Sequence of chain 1.A:
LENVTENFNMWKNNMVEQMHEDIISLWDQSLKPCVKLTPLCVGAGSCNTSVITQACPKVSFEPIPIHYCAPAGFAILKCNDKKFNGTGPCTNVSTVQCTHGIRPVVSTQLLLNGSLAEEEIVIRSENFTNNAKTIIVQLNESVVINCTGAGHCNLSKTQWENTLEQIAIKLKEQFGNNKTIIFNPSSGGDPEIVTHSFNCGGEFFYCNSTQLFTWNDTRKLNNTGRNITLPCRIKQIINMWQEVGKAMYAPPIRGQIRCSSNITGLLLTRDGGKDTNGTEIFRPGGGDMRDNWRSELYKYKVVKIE

Binding-site contacts:
Ligand atom C3 contacts residue ASN10 of chain 1.A at 2.9 Å.
Ligand atom C8 contacts residue THR98 of chain 1.A at 3.9 Å.
Ligand atom N2 contacts residue VAL11 of chain 1.A at 4.0 Å.
Ligand atom O3 contacts residue ASN10 of chain 1.A at 4.2 Å.
Ligand atom C2 contacts residue ASN10 of chain 1.A at 2.5 Å.
Ligand atom C5 contacts residue ASN10 of chain 1.A at 2.8 Å.
Ligand atom N2 contacts residue ASN10 of chain 1.A at 3.0 Å (h-bond).
Ligand atom O7 contacts residue THR98 of chain 1.A at 4.4 Å.
Ligand atom C7 contacts residue VAL11 of chain 1.A at 4.2 Å (hydrophobic).
Ligand atom C8 contacts residue ASN10 of chain 1.A at 4.2 Å.
Ligand atom C7 contacts residue ASN10 of chain 1.A at 3.9 Å.
Ligand atom O5 contacts residue ASN10 of chain 1.A at 2.4 Å (h-bond).
Ligand atom C1 contacts residue ASN10 of chain 1.A at 1.5 Å.
Ligand atom C8 contacts residue GLU9 of chain 1.A at 4.5 Å.
Ligand atom C4 contacts residue ASN10 of chain 1.A at 3.4 Å.
Ligand atom O7 contacts residue VAL11 of chain 1.A at 4.5 Å.
Ligand atom C6 contacts residue ASN10 of chain 1.A at 4.2 Å.
Ligand atom O4 contacts residue ASN10 of chain 1.A at 4.3 Å.

A protein and the small-molecule ligand that binds it are described below.
Small molecule (SMILES): CC(=O)N[C@@H]1[C@@H](O)[C@H](O)[C@@H](CO)O[C@H]1O